Sequence of chain 3.A:
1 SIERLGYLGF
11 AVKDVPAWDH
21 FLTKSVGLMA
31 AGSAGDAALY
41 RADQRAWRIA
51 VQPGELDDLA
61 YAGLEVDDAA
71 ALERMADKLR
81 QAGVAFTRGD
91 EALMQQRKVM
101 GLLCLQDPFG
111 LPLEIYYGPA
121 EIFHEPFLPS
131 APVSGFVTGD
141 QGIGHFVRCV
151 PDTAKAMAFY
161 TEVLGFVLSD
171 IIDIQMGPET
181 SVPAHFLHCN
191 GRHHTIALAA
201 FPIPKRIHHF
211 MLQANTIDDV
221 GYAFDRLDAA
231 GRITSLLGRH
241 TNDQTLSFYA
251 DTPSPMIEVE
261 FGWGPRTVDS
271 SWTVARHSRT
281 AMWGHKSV

Binding-site contacts:
Ligand atom CK3 contacts residue TYR249 of chain 3.A at 3.0 Å (hydrophobic).
Ligand atom OK2 contacts residue FE21 of chain 3.B at 2.0 Å.
Ligand atom CK5 contacts residue PHE186 of chain 3.A at 3.7 Å (hydrophobic).
Ligand atom CK5 contacts residue ASN242 of chain 3.A at 3.5 Å.
Ligand atom CK3 contacts residue HIS209 of chain 3.A at 4.0 Å.
Ligand atom CK6 contacts residue PHE186 of chain 3.A at 3.5 Å (hydrophobic).
Ligand atom OK1 contacts residue HIS240 of chain 3.A at 3.5 Å (h-bond).
Ligand atom CK7 contacts residue TYR249 of chain 3.A at 3.5 Å (hydrophobic).
Ligand atom OK2 contacts residue TYR249 of chain 3.A at 2.6 Å (h-bond).
Ligand atom OK1 contacts residue HIS194 of chain 3.A at 3.1 Å (h-bond).
Ligand atom OK2 contacts residue HIS209 of chain 3.A at 2.7 Å.
Ligand atom OK1 contacts residue FE21 of chain 3.B at 2.2 Å.
Ligand atom OK1 contacts residue GLU260 of chain 3.A at 3.2 Å (salt-bridge).
Ligand atom CK5 contacts residue HIS240 of chain 3.A at 3.4 Å.
Ligand atom CKC contacts residue THR280 of chain 3.A at 3.7 Å.
Ligand atom CK3 contacts residue FE21 of chain 3.B at 2.9 Å.
Ligand atom CK6 contacts residue HIS240 of chain 3.A at 3.3 Å.
Ligand atom CK1 contacts residue PHE186 of chain 3.A at 3.6 Å (hydrophobic).
Ligand atom CKC contacts residue TYR249 of chain 3.A at 3.5 Å (hydrophobic).
Ligand atom CK4 contacts residue HIS240 of chain 3.A at 3.2 Å.
Ligand atom OK1 contacts residue HIS145 of chain 3.A at 3.1 Å (h-bond).
Ligand atom CK5 contacts residue HIS194 of chain 3.A at 3.6 Å.
Ligand atom OK2 contacts residue HIS240 of chain 3.A at 4.0 Å.
Ligand atom CK9 contacts residue HIS208 of chain 3.A at 3.9 Å.
Ligand atom OK2 contacts residue GLU260 of chain 3.A at 3.3 Å (salt-bridge).
Ligand atom CK4 contacts residue FE21 of chain 3.B at 2.9 Å.
Ligand atom CK2 contacts residue TYR249 of chain 3.A at 3.4 Å (hydrophobic).
Ligand atom CKA contacts residue HIS208 of chain 3.A at 3.7 Å.
Ligand atom CK6 contacts residue ILE172 of chain 3.A at 3.8 Å (hydrophobic).
Ligand atom CK1 contacts residue THR280 of chain 3.A at 3.9 Å.
Ligand atom CK4 contacts residue TYR249 of chain 3.A at 3.8 Å (hydrophobic).
Ligand atom CK6 contacts residue ASN242 of chain 3.A at 3.3 Å.
Ligand atom CK4 contacts residue HIS194 of chain 3.A at 3.6 Å.
Ligand atom CK2 contacts residue HIS240 of chain 3.A at 3.5 Å.
Ligand atom CK1 contacts residue HIS240 of chain 3.A at 3.5 Å.
Ligand atom CK9 contacts residue PHE201 of chain 3.A at 3.7 Å (hydrophobic).
Ligand atom CK8 contacts residue HIS209 of chain 3.A at 3.9 Å.
Ligand atom CK4 contacts residue PHE186 of chain 3.A at 4.0 Å (hydrophobic).
Ligand atom CK3 contacts residue HIS240 of chain 3.A at 3.5 Å.
Ligand atom CKA contacts residue PHE201 of chain 3.A at 4.0 Å (hydrophobic).

This protein binds this small molecule.
Small molecule (SMILES): Oc1cccc(-c2ccccc2)c1O